This protein binds this small molecule.
Small molecule (SMILES): CC(=O)N[C@H]1[C@H](O[C@H]2[C@H](O)[C@@H](NC(C)=O)CO[C@@H]2CO)O[C@H](CO)[C@@H](O[C@H]2O[C@H](CO)[C@@H](O)[C@H](O)[C@@H]2O)[C@@H]1O

Sequence of chain 1.A:
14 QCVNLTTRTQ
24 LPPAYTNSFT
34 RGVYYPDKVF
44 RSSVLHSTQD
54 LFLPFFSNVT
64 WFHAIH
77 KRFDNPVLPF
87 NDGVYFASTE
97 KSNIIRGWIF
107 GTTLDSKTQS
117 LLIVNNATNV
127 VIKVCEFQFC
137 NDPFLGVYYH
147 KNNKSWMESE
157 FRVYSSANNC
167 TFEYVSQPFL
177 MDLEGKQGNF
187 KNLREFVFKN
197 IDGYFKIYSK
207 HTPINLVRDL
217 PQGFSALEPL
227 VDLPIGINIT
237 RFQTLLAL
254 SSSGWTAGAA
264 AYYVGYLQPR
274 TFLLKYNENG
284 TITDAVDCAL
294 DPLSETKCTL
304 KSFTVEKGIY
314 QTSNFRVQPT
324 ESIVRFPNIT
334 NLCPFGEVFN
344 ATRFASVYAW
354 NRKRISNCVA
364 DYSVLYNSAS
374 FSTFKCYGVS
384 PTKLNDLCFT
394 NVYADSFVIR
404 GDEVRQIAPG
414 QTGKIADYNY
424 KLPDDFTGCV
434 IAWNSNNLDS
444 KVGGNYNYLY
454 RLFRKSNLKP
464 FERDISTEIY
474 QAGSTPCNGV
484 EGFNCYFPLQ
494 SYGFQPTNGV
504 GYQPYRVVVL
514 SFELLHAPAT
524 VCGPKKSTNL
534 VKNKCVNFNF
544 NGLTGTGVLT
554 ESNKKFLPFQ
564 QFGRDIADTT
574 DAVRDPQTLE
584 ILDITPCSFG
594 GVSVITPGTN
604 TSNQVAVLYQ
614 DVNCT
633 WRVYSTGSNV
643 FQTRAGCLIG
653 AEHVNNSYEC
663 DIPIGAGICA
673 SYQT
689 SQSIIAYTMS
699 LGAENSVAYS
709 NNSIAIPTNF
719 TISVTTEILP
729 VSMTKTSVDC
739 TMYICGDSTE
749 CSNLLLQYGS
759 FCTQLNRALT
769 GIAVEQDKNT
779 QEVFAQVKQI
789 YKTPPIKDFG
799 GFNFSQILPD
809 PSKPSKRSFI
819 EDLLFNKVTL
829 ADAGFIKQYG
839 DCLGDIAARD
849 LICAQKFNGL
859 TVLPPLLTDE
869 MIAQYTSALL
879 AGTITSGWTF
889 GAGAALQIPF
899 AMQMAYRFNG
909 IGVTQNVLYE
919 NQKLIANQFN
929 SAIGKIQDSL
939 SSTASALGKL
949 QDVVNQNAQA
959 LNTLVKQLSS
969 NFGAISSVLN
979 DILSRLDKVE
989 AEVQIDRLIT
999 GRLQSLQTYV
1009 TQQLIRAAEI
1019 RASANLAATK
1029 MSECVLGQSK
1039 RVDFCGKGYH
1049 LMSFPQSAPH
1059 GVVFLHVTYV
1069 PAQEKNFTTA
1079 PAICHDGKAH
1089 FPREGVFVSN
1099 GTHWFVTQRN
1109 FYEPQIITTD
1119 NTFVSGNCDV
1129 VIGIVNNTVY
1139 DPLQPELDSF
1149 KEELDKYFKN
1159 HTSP

Binding-site contacts:
Ligand atom C7 contacts residue THR1100 of chain 1.A at 3.8 Å.
Ligand atom C8 contacts residue HIS1101 of chain 1.A at 3.5 Å.
Ligand atom O7 contacts residue HIS1101 of chain 1.A at 3.1 Å (h-bond).
Ligand atom C2 contacts residue THR1100 of chain 1.A at 3.6 Å.
Ligand atom O5 contacts residue HIS1101 of chain 1.A at 4.2 Å.
Ligand atom C5 contacts residue ASN1098 of chain 1.A at 3.6 Å.
Ligand atom C3 contacts residue HIS1101 of chain 1.A at 3.6 Å.
Ligand atom C3 contacts residue THR1100 of chain 1.A at 3.8 Å.
Ligand atom C7 contacts residue HIS1101 of chain 1.A at 3.4 Å.
Ligand atom C1 contacts residue PHE1103 of chain 1.A at 4.2 Å (hydrophobic).
Ligand atom C1 contacts residue HIS1101 of chain 1.A at 3.8 Å.
Ligand atom C5 contacts residue PHE1103 of chain 1.A at 3.8 Å (hydrophobic).
Ligand atom C5 contacts residue HIS1101 of chain 1.A at 3.7 Å.
Ligand atom C6 contacts residue PHE1103 of chain 1.A at 3.7 Å (hydrophobic).
Ligand atom C1 contacts residue THR1100 of chain 1.A at 3.7 Å.
Ligand atom C4 contacts residue HIS1101 of chain 1.A at 4.0 Å.
Ligand atom N2 contacts residue HIS1101 of chain 1.A at 4.4 Å.
Ligand atom O7 contacts residue ASN1098 of chain 1.A at 3.3 Å (h-bond).
Ligand atom C7 contacts residue ASN1098 of chain 1.A at 3.4 Å.
Ligand atom C8 contacts residue THR1100 of chain 1.A at 3.9 Å.
Ligand atom O3 contacts residue THR1100 of chain 1.A at 4.5 Å.
Ligand atom C2 contacts residue ASN1098 of chain 1.A at 2.5 Å.
Ligand atom N2 contacts residue ASN1098 of chain 1.A at 3.0 Å (h-bond).
Ligand atom C1 contacts residue ASN1098 of chain 1.A at 1.4 Å.
Ligand atom O6 contacts residue PHE1103 of chain 1.A at 4.5 Å.
Ligand atom O5 contacts residue ASN1098 of chain 1.A at 2.3 Å (h-bond).
Ligand atom N2 contacts residue THR1100 of chain 1.A at 2.9 Å (h-bond).
Ligand atom O5 contacts residue PHE1103 of chain 1.A at 3.4 Å.
Ligand atom C4 contacts residue ASN1098 of chain 1.A at 4.2 Å.
Ligand atom O4 contacts residue HIS1101 of chain 1.A at 3.7 Å.
Ligand atom C8 contacts residue ASN1098 of chain 1.A at 3.4 Å.
Ligand atom C3 contacts residue ASN1098 of chain 1.A at 3.8 Å.
Ligand atom C2 contacts residue HIS1101 of chain 1.A at 4.2 Å.